This small molecule binds to this protein.
Small molecule (SMILES): N[C@@H](CO)C(=O)O

Sequence of chain 1.A:
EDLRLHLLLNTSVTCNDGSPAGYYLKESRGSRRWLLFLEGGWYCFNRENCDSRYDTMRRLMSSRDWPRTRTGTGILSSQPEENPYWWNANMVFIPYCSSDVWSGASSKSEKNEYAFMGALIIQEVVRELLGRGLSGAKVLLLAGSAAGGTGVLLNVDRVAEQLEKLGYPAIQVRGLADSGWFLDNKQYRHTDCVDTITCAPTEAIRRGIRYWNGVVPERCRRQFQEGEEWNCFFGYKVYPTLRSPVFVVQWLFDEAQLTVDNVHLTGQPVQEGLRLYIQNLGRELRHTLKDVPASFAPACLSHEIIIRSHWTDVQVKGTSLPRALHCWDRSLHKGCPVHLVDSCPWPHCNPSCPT

Binding-site contacts:
Ligand atom OG contacts residue TRP51 of chain 1.A at 3.5 Å (h-bond).
Ligand atom OG contacts residue PAM1 of chain 1.I at 1.3 Å.
Ligand atom CB contacts residue GLY50 of chain 1.A at 3.4 Å.
Ligand atom CB contacts residue PAM1 of chain 1.I at 2.3 Å.
Ligand atom CA contacts residue TRP51 of chain 1.A at 4.3 Å (hydrophobic).
Ligand atom O contacts residue GLY50 of chain 1.A at 3.7 Å.
Ligand atom CA contacts residue PAM1 of chain 1.I at 3.7 Å.
Ligand atom CB contacts residue GLY49 of chain 1.A at 4.2 Å.
Ligand atom OG contacts residue GLY50 of chain 1.A at 4.2 Å.
Ligand atom O contacts residue GLY49 of chain 1.A at 3.7 Å.
Ligand atom OG contacts residue ALA155 of chain 1.A at 3.4 Å.
Ligand atom N contacts residue TRP51 of chain 1.A at 3.4 Å (h-bond).
Ligand atom CA contacts residue GLY50 of chain 1.A at 4.5 Å.
Ligand atom C contacts residue GLY50 of chain 1.A at 4.4 Å.
Ligand atom CA contacts residue GLU313 of chain 1.A at 4.2 Å.
Ligand atom O contacts residue GLU313 of chain 1.A at 3.0 Å (salt-bridge).
Ligand atom CB contacts residue ALA155 of chain 1.A at 3.6 Å (hydrophobic).
Ligand atom OG contacts residue HIS312 of chain 1.A at 2.8 Å (h-bond).
Ligand atom CB contacts residue TRP51 of chain 1.A at 4.0 Å (hydrophobic).
Ligand atom N contacts residue PAM1 of chain 1.I at 4.2 Å.
Ligand atom C contacts residue GLU313 of chain 1.A at 3.5 Å.
Ligand atom CA contacts residue HIS312 of chain 1.A at 3.8 Å.
Ligand atom CB contacts residue GLU313 of chain 1.A at 4.1 Å.
Ligand atom CB contacts residue HIS312 of chain 1.A at 3.5 Å.